Binding-site contacts:
Ligand atom CL1 contacts residue PCQ1 of chain 2.C at 0.0 Å.
Ligand atom C1 contacts residue PCQ1 of chain 2.C at 0.0 Å.
Ligand atom CL3 contacts residue SER117 of chain 1.A at 3.3 Å.
Ligand atom C4 contacts residue LYS15 of chain 2.A at 3.5 Å.
Ligand atom CL3 contacts residue THR119 of chain 1.A at 3.9 Å.
Ligand atom C3 contacts residue PCQ1 of chain 2.C at 0.0 Å.
Ligand atom C6 contacts residue ALA108 of chain 2.A at 3.7 Å (hydrophobic).
Ligand atom C2 contacts residue LEU17 of chain 2.A at 3.5 Å (hydrophobic).
Ligand atom C1' contacts residue PCQ1 of chain 2.C at 0.0 Å.
Ligand atom C4 contacts residue PCQ1 of chain 2.C at 0.0 Å.
Ligand atom O1' contacts residue LEU110 of chain 1.A at 3.6 Å.
Ligand atom CL4 contacts residue PCQ1 of chain 2.C at 0.0 Å.
Ligand atom CL1 contacts residue LYS15 of chain 2.A at 3.6 Å.
Ligand atom O1 contacts residue PCQ1 of chain 2.C at 0.0 Å (h-bond).
Ligand atom C5 contacts residue PCQ1 of chain 2.C at 0.0 Å.
Ligand atom O1 contacts residue LYS15 of chain 2.A at 2.7 Å (salt-bridge).
Ligand atom C6 contacts residue LEU17 of chain 1.A at 3.5 Å (hydrophobic).
Ligand atom CL2 contacts residue PCQ1 of chain 2.C at 0.0 Å.
Ligand atom O1' contacts residue SER117 of chain 2.A at 3.5 Å.
Ligand atom CL4 contacts residue THR119 of chain 2.A at 3.9 Å.
Ligand atom C2' contacts residue PCQ1 of chain 2.C at 0.0 Å.
Ligand atom C5' contacts residue PCQ1 of chain 2.C at 0.0 Å.
Ligand atom C4' contacts residue LEU110 of chain 2.A at 3.9 Å (hydrophobic).
Ligand atom CL4 contacts residue SER117 of chain 2.A at 3.3 Å.
Ligand atom O1' contacts residue PCQ1 of chain 2.C at 0.0 Å (h-bond).
Ligand atom CL3 contacts residue PCQ1 of chain 2.C at 0.0 Å.
Ligand atom C4' contacts residue LEU110 of chain 1.A at 3.9 Å (hydrophobic).
Ligand atom CL4 contacts residue THR118 of chain 2.A at 3.7 Å.
Ligand atom C2 contacts residue PCQ1 of chain 2.C at 0.0 Å.
Ligand atom C4 contacts residue LYS15 of chain 1.A at 3.5 Å.
Ligand atom O1' contacts residue SER117 of chain 1.A at 3.5 Å.
Ligand atom CL3 contacts residue THR118 of chain 1.A at 3.7 Å.
Ligand atom C3' contacts residue PCQ1 of chain 2.C at 0.0 Å.
Ligand atom C2 contacts residue ALA108 of chain 1.A at 3.7 Å (hydrophobic).
Ligand atom O1 contacts residue LYS15 of chain 1.A at 2.7 Å (salt-bridge).
Ligand atom C6' contacts residue PCQ1 of chain 2.C at 0.0 Å.
Ligand atom CL2 contacts residue LYS15 of chain 1.A at 3.6 Å.
Ligand atom O1' contacts residue LEU110 of chain 2.A at 3.6 Å.
Ligand atom C6 contacts residue PCQ1 of chain 2.C at 0.0 Å.
Ligand atom C4' contacts residue PCQ1 of chain 2.C at 0.0 Å.

Sequence of chain 2.A:
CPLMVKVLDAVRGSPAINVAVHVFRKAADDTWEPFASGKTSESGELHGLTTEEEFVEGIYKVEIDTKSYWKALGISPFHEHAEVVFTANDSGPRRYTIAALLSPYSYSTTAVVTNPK

Sequence of chain 1.A:
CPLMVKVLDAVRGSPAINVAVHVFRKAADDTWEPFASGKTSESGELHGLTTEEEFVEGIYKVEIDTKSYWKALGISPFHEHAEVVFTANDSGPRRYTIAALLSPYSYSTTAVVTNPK

This small molecule binds to this protein.
Small molecule (SMILES): Oc1c(Cl)cc(-c2cc(Cl)c(O)c(Cl)c2)cc1Cl